A protein and the small-molecule ligand that binds it are described below.
Small molecule (SMILES): CC(=O)N[C@@H]1[C@@H](O)[C@H](O)[C@@H](CO)O[C@H]1O

Binding-site contacts:
Ligand atom C4 contacts residue ARG208 of chain 1.A at 3.9 Å.
Ligand atom O3 contacts residue ASN552 of chain 1.A at 4.5 Å.
Ligand atom O5 contacts residue ARG208 of chain 1.A at 3.4 Å (salt-bridge).
Ligand atom C2 contacts residue ASN210 of chain 1.A at 3.7 Å.
Ligand atom C3 contacts residue ASN552 of chain 1.A at 4.3 Å.
Ligand atom O6 contacts residue ASN210 of chain 1.A at 4.4 Å.
Ligand atom C5 contacts residue ARG208 of chain 1.A at 3.3 Å.
Ligand atom C5 contacts residue ASN552 of chain 1.A at 3.7 Å.
Ligand atom O3 contacts residue ASN210 of chain 1.A at 2.8 Å (h-bond).
Ligand atom C5 contacts residue ASN210 of chain 1.A at 2.5 Å.
Ligand atom C3 contacts residue ASN210 of chain 1.A at 2.5 Å.
Ligand atom O6 contacts residue THR550 of chain 1.A at 4.3 Å.
Ligand atom C6 contacts residue ASN552 of chain 1.A at 3.3 Å.
Ligand atom C6 contacts residue ARG208 of chain 1.A at 3.6 Å.
Ligand atom C6 contacts residue PHE516 of chain 1.A at 4.4 Å (hydrophobic).
Ligand atom C4 contacts residue ASN552 of chain 1.A at 3.0 Å.
Ligand atom C4 contacts residue ASN210 of chain 1.A at 1.3 Å.
Ligand atom O7 contacts residue ARG208 of chain 1.A at 4.4 Å.
Ligand atom C6 contacts residue ASN210 of chain 1.A at 3.3 Å.
Ligand atom O5 contacts residue ASN210 of chain 1.A at 3.7 Å.
Ligand atom O6 contacts residue PHE516 of chain 1.A at 3.8 Å.
Ligand atom C1 contacts residue ASN210 of chain 1.A at 4.1 Å.
Ligand atom O6 contacts residue ASN552 of chain 1.A at 4.2 Å.
Ligand atom O6 contacts residue ARG208 of chain 1.A at 3.4 Å (salt-bridge).

Sequence of chain 1.A:
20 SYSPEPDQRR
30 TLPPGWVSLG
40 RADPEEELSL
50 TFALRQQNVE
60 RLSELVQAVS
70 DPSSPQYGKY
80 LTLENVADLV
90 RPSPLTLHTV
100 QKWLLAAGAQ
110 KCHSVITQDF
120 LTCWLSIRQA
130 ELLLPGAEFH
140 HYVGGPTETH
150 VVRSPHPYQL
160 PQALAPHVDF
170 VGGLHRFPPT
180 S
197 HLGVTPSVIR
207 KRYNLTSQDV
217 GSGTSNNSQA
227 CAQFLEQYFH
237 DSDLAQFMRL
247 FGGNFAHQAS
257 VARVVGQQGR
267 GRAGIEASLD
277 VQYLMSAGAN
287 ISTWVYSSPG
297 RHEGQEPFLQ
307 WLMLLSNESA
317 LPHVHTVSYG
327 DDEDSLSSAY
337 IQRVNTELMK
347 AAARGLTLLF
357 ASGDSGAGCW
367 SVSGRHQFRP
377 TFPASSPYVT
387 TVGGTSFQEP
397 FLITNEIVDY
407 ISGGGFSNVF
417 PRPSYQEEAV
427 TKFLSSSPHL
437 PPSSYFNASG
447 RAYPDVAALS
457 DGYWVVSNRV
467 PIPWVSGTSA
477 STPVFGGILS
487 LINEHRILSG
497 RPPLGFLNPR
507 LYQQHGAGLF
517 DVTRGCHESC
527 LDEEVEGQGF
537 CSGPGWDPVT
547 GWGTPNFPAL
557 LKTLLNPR